The protein below binds the small molecule below.
Small molecule (SMILES): C[C@@H]1O[C@H](O)[C@@H](O)[C@H](O)[C@@H]1O

Sequence of chain 1.B:
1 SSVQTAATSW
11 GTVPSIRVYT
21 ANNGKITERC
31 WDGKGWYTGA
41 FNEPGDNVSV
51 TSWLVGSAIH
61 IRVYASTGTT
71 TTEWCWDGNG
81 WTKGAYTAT

Binding-site contacts:
Ligand atom O2 contacts residue FUC1 of chain 1.I at 0.1 Å (h-bond).
Ligand atom C6 contacts residue TRP53 of chain 1.B at 3.9 Å (hydrophobic).
Ligand atom O3 contacts residue GLU73 of chain 1.B at 2.6 Å (salt-bridge).
Ligand atom C3 contacts residue FUC1 of chain 1.I at 0.1 Å.
Ligand atom O2 contacts residue GLU73 of chain 1.B at 4.1 Å.
Ligand atom C3 contacts residue ALA85 of chain 1.B at 4.2 Å (hydrophobic).
Ligand atom O3 contacts residue ALA85 of chain 1.B at 3.3 Å (h-bond).
Ligand atom O4 contacts residue FUC1 of chain 1.I at 0.1 Å (h-bond).
Ligand atom C5 contacts residue ARG62 of chain 1.B at 3.9 Å.
Ligand atom C3 contacts residue GLU73 of chain 1.B at 3.6 Å.
Ligand atom O3 contacts residue TRP36 of chain 1.C at 2.9 Å (h-bond).
Ligand atom O5 contacts residue FUC1 of chain 1.I at 0.2 Å (h-bond).
Ligand atom C6 contacts residue ILE16 of chain 1.C at 3.9 Å (hydrophobic).
Ligand atom C6 contacts residue FUC1 of chain 1.I at 0.1 Å.
Ligand atom O5 contacts residue ARG62 of chain 1.B at 3.0 Å (salt-bridge).
Ligand atom C4 contacts residue TRP31 of chain 1.C at 3.9 Å (hydrophobic).
Ligand atom C6 contacts residue TRP31 of chain 1.C at 3.5 Å (hydrophobic).
Ligand atom C3 contacts residue TRP31 of chain 1.C at 4.1 Å (hydrophobic).
Ligand atom C2 contacts residue FUC1 of chain 1.I at 0.1 Å.
Ligand atom O2 contacts residue ALA85 of chain 1.B at 3.0 Å (h-bond).
Ligand atom C5 contacts residue TRP31 of chain 1.C at 3.6 Å (hydrophobic).
Ligand atom C2 contacts residue ALA85 of chain 1.B at 4.0 Å (hydrophobic).
Ligand atom C4 contacts residue ARG62 of chain 1.B at 4.0 Å.
Ligand atom C1 contacts residue FUC1 of chain 1.I at 0.2 Å.
Ligand atom O2 contacts residue GLY84 of chain 1.B at 3.7 Å.
Ligand atom C4 contacts residue FUC1 of chain 1.I at 0.1 Å.
Ligand atom O1 contacts residue FUC1 of chain 1.I at 1.2 Å.
Ligand atom O3 contacts residue FUC1 of chain 1.I at 0.1 Å (h-bond).
Ligand atom O1 contacts residue ARG62 of chain 1.B at 3.6 Å.
Ligand atom C3 contacts residue TRP36 of chain 1.C at 3.8 Å (hydrophobic).
Ligand atom O4 contacts residue ILE16 of chain 1.C at 3.8 Å.
Ligand atom C6 contacts residue PRO14 of chain 1.C at 3.8 Å (hydrophobic).
Ligand atom O3 contacts residue TYR86 of chain 1.B at 3.5 Å (h-bond).
Ligand atom C6 contacts residue ARG62 of chain 1.B at 3.8 Å.
Ligand atom O4 contacts residue ARG62 of chain 1.B at 2.8 Å (salt-bridge).
Ligand atom C5 contacts residue FUC1 of chain 1.I at 0.1 Å.
Ligand atom C1 contacts residue ARG62 of chain 1.B at 3.9 Å.
Ligand atom C2 contacts residue GLU73 of chain 1.B at 3.8 Å.
Ligand atom C4 contacts residue GLU73 of chain 1.B at 3.7 Å.
Ligand atom O4 contacts residue GLU73 of chain 1.B at 2.7 Å (salt-bridge).

Sequence of chain 1.C:
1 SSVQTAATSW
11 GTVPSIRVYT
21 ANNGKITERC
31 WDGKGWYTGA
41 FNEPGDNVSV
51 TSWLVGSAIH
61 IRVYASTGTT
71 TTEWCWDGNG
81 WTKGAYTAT